Binding-site contacts:
Ligand atom C2' contacts residue ASP234 of chain 3.A at 3.6 Å.
Ligand atom N1 contacts residue GLU311 of chain 3.A at 3.0 Å (salt-bridge).
Ligand atom P contacts residue TYR281 of chain 3.A at 3.7 Å.
Ligand atom C2 contacts residue CYS201 of chain 3.A at 3.3 Å (hydrophobic).
Ligand atom C2 contacts residue GLU311 of chain 3.A at 3.6 Å.
Ligand atom C4' contacts residue ASP234 of chain 3.A at 3.6 Å.
Ligand atom O2P contacts residue GLY257 of chain 3.A at 2.9 Å (h-bond).
Ligand atom O3' contacts residue ALA49 of chain 3.A at 3.3 Å.
Ligand atom O5' contacts residue GLY198 of chain 3.A at 3.6 Å.
Ligand atom O5' contacts residue GLY235 of chain 3.A at 3.4 Å.
Ligand atom O3P contacts residue GLY198 of chain 3.A at 3.6 Å.
Ligand atom N7 contacts residue ILE200 of chain 3.A at 3.5 Å.
Ligand atom O1P contacts residue TYR281 of chain 3.A at 2.4 Å (h-bond).
Ligand atom O6 contacts residue GLY285 of chain 3.A at 2.6 Å (h-bond).
Ligand atom O6 contacts residue GLY312 of chain 3.A at 3.5 Å.
Ligand atom O3P contacts residue GLY236 of chain 3.A at 3.1 Å (h-bond).
Ligand atom O3' contacts residue ASP234 of chain 3.A at 2.6 Å (salt-bridge).
Ligand atom C3' contacts residue ASP234 of chain 3.A at 3.5 Å.
Ligand atom C8 contacts residue MET51 of chain 3.A at 3.5 Å (hydrophobic).
Ligand atom O3P contacts residue SER199 of chain 3.A at 2.8 Å (h-bond).
Ligand atom O2P contacts residue SER258 of chain 3.A at 3.6 Å.
Ligand atom O6 contacts residue MET284 of chain 3.A at 3.1 Å (h-bond).
Ligand atom C8 contacts residue ILE200 of chain 3.A at 3.6 Å (hydrophobic).
Ligand atom O2' contacts residue ASN173 of chain 3.A at 3.5 Å (h-bond).
Ligand atom O3' contacts residue MET255 of chain 3.A at 3.6 Å (h-bond).
Ligand atom O1P contacts residue SER199 of chain 3.A at 2.7 Å (h-bond).
Ligand atom N3 contacts residue CYS201 of chain 3.A at 3.7 Å.
Ligand atom C6 contacts residue MET284 of chain 3.A at 3.7 Å (hydrophobic).
Ligand atom C5 contacts residue MET284 of chain 3.A at 3.6 Å (hydrophobic).
Ligand atom N7 contacts residue GLY283 of chain 3.A at 3.5 Å.
Ligand atom O1P contacts residue SER258 of chain 3.A at 3.1 Å (h-bond).
Ligand atom O1P contacts residue GLY257 of chain 3.A at 3.7 Å.
Ligand atom N7 contacts residue MET284 of chain 3.A at 2.9 Å (h-bond).
Ligand atom N7 contacts residue MET51 of chain 3.A at 3.8 Å.
Ligand atom O2' contacts residue ASP234 of chain 3.A at 2.4 Å (salt-bridge).
Ligand atom P contacts residue SER199 of chain 3.A at 3.7 Å.
Ligand atom C5' contacts residue TYR281 of chain 3.A at 3.6 Å (hydrophobic).
Ligand atom C6 contacts residue GLY285 of chain 3.A at 3.4 Å.
Ligand atom O6 contacts residue GLY283 of chain 3.A at 3.1 Å.
Ligand atom C5 contacts residue ILE200 of chain 3.A at 3.7 Å (hydrophobic).

Sequence of chain 3.A:
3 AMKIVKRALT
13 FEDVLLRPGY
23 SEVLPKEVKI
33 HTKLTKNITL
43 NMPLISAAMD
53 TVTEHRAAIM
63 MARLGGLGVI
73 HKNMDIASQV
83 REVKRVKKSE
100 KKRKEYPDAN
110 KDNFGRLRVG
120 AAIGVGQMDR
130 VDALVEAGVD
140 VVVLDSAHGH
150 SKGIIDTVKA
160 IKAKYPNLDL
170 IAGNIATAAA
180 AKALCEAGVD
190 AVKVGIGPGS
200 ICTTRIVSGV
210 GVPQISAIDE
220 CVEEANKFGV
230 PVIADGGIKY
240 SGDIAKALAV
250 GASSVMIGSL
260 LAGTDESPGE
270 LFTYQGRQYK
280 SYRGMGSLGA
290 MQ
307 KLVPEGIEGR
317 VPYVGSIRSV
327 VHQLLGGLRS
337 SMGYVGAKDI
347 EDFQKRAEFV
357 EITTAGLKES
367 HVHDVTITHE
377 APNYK

A small-molecule ligand and the protein it binds are described below.
Small molecule (SMILES): O=c1[nH]cnc2c1ncn2[C@@H]1O[C@H](COP(=O)(O)O)[C@@H](O)[C@H]1O